Binding-site contacts:
Ligand atom O3 contacts residue PRO95 of chain 50.F at 4.4 Å.
Ligand atom C8 contacts residue TRP97 of chain 50.F at 4.0 Å (hydrophobic).
Ligand atom C4 contacts residue TRP97 of chain 50.F at 4.1 Å (hydrophobic).
Ligand atom C2 contacts residue TRP97 of chain 50.F at 3.1 Å (hydrophobic).
Ligand atom C3 contacts residue ASN269 of chain 50.F at 3.1 Å.
Ligand atom C6 contacts residue ASN269 of chain 50.F at 4.3 Å.
Ligand atom C7 contacts residue ASN269 of chain 50.F at 3.5 Å.
Ligand atom O3 contacts residue ASN269 of chain 50.F at 4.4 Å.
Ligand atom O7 contacts residue ASN269 of chain 50.F at 3.4 Å (h-bond).
Ligand atom C2 contacts residue ASN269 of chain 50.F at 2.5 Å.
Ligand atom N2 contacts residue ASN269 of chain 50.F at 2.8 Å (h-bond).
Ligand atom N2 contacts residue TRP97 of chain 50.F at 2.4 Å (h-bond).
Ligand atom C4 contacts residue ASN269 of chain 50.F at 3.7 Å.
Ligand atom O5 contacts residue ASN269 of chain 50.F at 2.4 Å (h-bond).
Ligand atom C5 contacts residue ASN269 of chain 50.F at 3.0 Å.
Ligand atom C1 contacts residue TRP97 of chain 50.F at 4.2 Å (hydrophobic).
Ligand atom C8 contacts residue PRO99 of chain 50.F at 3.9 Å (hydrophobic).
Ligand atom C7 contacts residue TRP97 of chain 50.F at 3.3 Å (hydrophobic).
Ligand atom C1 contacts residue ASN269 of chain 50.F at 1.4 Å.
Ligand atom O7 contacts residue TRP97 of chain 50.F at 3.8 Å.
Ligand atom C3 contacts residue TRP97 of chain 50.F at 2.7 Å (hydrophobic).
Ligand atom O3 contacts residue TRP97 of chain 50.F at 2.5 Å (h-bond).
Ligand atom O4 contacts residue TRP97 of chain 50.F at 3.8 Å.

Sequence of chain 50.F:
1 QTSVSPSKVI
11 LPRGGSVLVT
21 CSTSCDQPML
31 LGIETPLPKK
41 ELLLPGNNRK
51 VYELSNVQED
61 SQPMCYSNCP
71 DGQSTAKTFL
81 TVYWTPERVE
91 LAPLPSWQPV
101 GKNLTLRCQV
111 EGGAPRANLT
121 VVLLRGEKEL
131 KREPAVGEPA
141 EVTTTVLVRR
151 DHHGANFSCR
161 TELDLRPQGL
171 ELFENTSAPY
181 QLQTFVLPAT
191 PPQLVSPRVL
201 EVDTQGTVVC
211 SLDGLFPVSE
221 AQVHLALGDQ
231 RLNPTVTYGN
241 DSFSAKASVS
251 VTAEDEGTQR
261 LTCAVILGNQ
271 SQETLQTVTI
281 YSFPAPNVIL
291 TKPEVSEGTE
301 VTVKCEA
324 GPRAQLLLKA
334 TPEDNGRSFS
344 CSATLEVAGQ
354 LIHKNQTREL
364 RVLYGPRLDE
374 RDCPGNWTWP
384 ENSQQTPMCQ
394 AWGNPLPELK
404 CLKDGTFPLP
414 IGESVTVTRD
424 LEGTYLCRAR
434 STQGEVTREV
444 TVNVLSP

A small-molecule ligand and the protein it binds are described below.
Small molecule (SMILES): CC(=O)N[C@@H]1[C@@H](O)[C@H](O)[C@@H](CO)O[C@H]1O